Sequence of chain 3.A:
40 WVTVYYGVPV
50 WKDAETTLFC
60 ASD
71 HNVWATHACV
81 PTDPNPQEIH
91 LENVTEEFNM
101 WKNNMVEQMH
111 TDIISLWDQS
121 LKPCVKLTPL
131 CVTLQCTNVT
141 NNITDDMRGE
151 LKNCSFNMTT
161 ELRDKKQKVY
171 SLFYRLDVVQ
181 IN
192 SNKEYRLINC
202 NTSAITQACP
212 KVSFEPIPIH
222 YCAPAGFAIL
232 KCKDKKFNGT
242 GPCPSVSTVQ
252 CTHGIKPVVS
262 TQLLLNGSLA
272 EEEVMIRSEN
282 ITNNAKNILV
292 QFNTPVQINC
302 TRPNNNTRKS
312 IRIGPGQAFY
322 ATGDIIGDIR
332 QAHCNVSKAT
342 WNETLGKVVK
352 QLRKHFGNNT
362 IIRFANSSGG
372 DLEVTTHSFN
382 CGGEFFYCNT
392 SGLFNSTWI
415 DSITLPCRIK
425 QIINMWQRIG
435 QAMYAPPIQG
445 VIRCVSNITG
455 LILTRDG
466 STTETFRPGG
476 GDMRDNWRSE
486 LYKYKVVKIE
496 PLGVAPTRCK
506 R

This small molecule binds to this protein.
Small molecule (SMILES): CC(=O)N[C@H]1[C@H](O[C@H]2[C@H](O)[C@@H](NC(C)=O)CO[C@@H]2CO)O[C@H](CO)[C@@H](O[C@@H]2O[C@H](CO)[C@@H](O)[C@H](O[C@H]3O[C@H](CO)[C@@H](O)[C@H](O)[C@@H]3O)[C@@H]2O)[C@@H]1O

Binding-site contacts:
Ligand atom C1 contacts residue SER450 of chain 3.A at 3.8 Å.
Ligand atom N2 contacts residue ASN267 of chain 3.A at 2.9 Å (h-bond).
Ligand atom O7 contacts residue ASN267 of chain 3.A at 3.9 Å.
Ligand atom C6 contacts residue NAG1 of chain 3.I at 3.9 Å.
Ligand atom C3 contacts residue ASN267 of chain 3.A at 3.6 Å.
Ligand atom C2 contacts residue SER450 of chain 3.A at 4.3 Å.
Ligand atom N2 contacts residue SER450 of chain 3.A at 3.7 Å.
Ligand atom C4 contacts residue VAL449 of chain 3.A at 4.3 Å (hydrophobic).
Ligand atom C5 contacts residue VAL449 of chain 3.A at 3.7 Å (hydrophobic).
Ligand atom O7 contacts residue ASN381 of chain 3.A at 4.3 Å.
Ligand atom C5 contacts residue NAG1 of chain 3.I at 3.8 Å.
Ligand atom C4 contacts residue ASN267 of chain 3.A at 4.2 Å.
Ligand atom O5 contacts residue NAG1 of chain 3.I at 3.5 Å.
Ligand atom O4 contacts residue VAL449 of chain 3.A at 4.2 Å.
Ligand atom C6 contacts residue SER214 of chain 3.A at 4.3 Å.
Ligand atom O5 contacts residue VAL449 of chain 3.A at 4.3 Å.
Ligand atom O5 contacts residue ASN267 of chain 3.A at 2.4 Å (h-bond).
Ligand atom O6 contacts residue GLY383 of chain 3.A at 3.5 Å.
Ligand atom C8 contacts residue LEU266 of chain 3.A at 3.7 Å (hydrophobic).
Ligand atom C8 contacts residue ASN381 of chain 3.A at 4.1 Å.
Ligand atom O7 contacts residue PRO217 of chain 3.A at 3.9 Å.
Ligand atom C1 contacts residue VAL449 of chain 3.A at 4.2 Å (hydrophobic).
Ligand atom C2 contacts residue ASN267 of chain 3.A at 2.4 Å.
Ligand atom O7 contacts residue VAL259 of chain 3.A at 4.4 Å.
Ligand atom C1 contacts residue ASN267 of chain 3.A at 1.4 Å.
Ligand atom O6 contacts residue CYS382 of chain 3.A at 4.3 Å.
Ligand atom O6 contacts residue SER214 of chain 3.A at 3.9 Å.
Ligand atom C1 contacts residue NAG1 of chain 3.I at 4.0 Å.
Ligand atom O3 contacts residue CYS382 of chain 3.A at 3.6 Å (h-bond).
Ligand atom C7 contacts residue ASN267 of chain 3.A at 3.6 Å.
Ligand atom C5 contacts residue ASN267 of chain 3.A at 3.6 Å.
Ligand atom C3 contacts residue VAL449 of chain 3.A at 4.0 Å (hydrophobic).